Binding-site contacts:
Ligand atom O01 contacts residue ARG94 of chain 1.A at 3.1 Å (salt-bridge).
Ligand atom C24 contacts residue LEU225 of chain 1.A at 3.4 Å (hydrophobic).
Ligand atom C19 contacts residue LEU225 of chain 1.A at 3.9 Å (hydrophobic).
Ligand atom C06 contacts residue GLU53 of chain 1.A at 3.3 Å.
Ligand atom C03 contacts residue PHE104 of chain 1.A at 3.7 Å (hydrophobic).
Ligand atom C12 contacts residue LEU225 of chain 1.A at 3.5 Å (hydrophobic).
Ligand atom O01 contacts residue LEU87 of chain 1.A at 3.9 Å.
Ligand atom C20 contacts residue MET121 of chain 1.A at 3.7 Å (hydrophobic).
Ligand atom C01 contacts residue GLU53 of chain 1.A at 3.2 Å.
Ligand atom O05 contacts residue ILE124 of chain 1.A at 3.5 Å.
Ligand atom C02 contacts residue LEU87 of chain 1.A at 3.6 Å (hydrophobic).
Ligand atom C17 contacts residue MET88 of chain 1.A at 3.8 Å (hydrophobic).
Ligand atom F01 contacts residue MET121 of chain 1.A at 3.0 Å.
Ligand atom C02 contacts residue LEU91 of chain 1.A at 3.9 Å (hydrophobic).
Ligand atom C23 contacts residue MET228 of chain 1.A at 3.6 Å (hydrophobic).
Ligand atom O01 contacts residue GLU53 of chain 1.A at 2.4 Å (salt-bridge).
Ligand atom C20 contacts residue HIS224 of chain 1.A at 3.9 Å.
Ligand atom C13 contacts residue LEU225 of chain 1.A at 3.9 Å (hydrophobic).
Ligand atom C23 contacts residue VAL118 of chain 1.A at 3.7 Å (hydrophobic).
Ligand atom C21 contacts residue GLY120 of chain 1.A at 3.9 Å.
Ligand atom C16 contacts residue PHE104 of chain 1.A at 3.6 Å (hydrophobic).
Ligand atom C14 contacts residue ALA50 of chain 1.A at 3.7 Å (hydrophobic).
Ligand atom C21 contacts residue HIS224 of chain 1.A at 3.6 Å.
Ligand atom C22 contacts residue GLU119 of chain 1.A at 3.6 Å.
Ligand atom O04 contacts residue LEU225 of chain 1.A at 3.6 Å.
Ligand atom F01 contacts residue GLU119 of chain 1.A at 3.7 Å.
Ligand atom C07 contacts residue PHE104 of chain 1.A at 3.9 Å (hydrophobic).
Ligand atom C21 contacts residue MET121 of chain 1.A at 3.6 Å (hydrophobic).
Ligand atom C22 contacts residue VAL118 of chain 1.A at 3.8 Å (hydrophobic).
Ligand atom F01 contacts residue HIS224 of chain 1.A at 3.4 Å.
Ligand atom O06 contacts residue MET88 of chain 1.A at 3.3 Å.
Ligand atom C12 contacts residue THR47 of chain 1.A at 3.9 Å.
Ligand atom O05 contacts residue MET121 of chain 1.A at 3.4 Å.
Ligand atom O02 contacts residue THR47 of chain 1.A at 3.5 Å (h-bond).
Ligand atom C04 contacts residue PHE104 of chain 1.A at 3.7 Å (hydrophobic).
Ligand atom F01 contacts residue GLY120 of chain 1.A at 2.8 Å.
Ligand atom O06 contacts residue ILE124 of chain 1.A at 3.4 Å.
Ligand atom C22 contacts residue MET121 of chain 1.A at 3.8 Å (hydrophobic).
Ligand atom O06 contacts residue GLY221 of chain 1.A at 3.2 Å.
Ligand atom O02 contacts residue LEU240 of chain 1.A at 3.3 Å.

Sequence of chain 1.A:
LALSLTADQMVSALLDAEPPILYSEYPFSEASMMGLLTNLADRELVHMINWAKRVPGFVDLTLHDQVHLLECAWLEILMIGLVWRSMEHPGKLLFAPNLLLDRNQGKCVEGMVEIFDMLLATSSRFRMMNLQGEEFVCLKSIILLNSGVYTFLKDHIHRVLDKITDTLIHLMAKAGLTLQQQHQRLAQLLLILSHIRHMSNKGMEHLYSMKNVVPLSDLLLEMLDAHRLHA

A protein and the small-molecule ligand that binds it are described below.
Small molecule (SMILES): O=S(=O)(Oc1cccc(F)c1)[C@@H]1C[C@@H]2O[C@H]1C(c1ccc(O)cc1)=C2c1ccc(O)cc1